Sequence of chain 1.C:
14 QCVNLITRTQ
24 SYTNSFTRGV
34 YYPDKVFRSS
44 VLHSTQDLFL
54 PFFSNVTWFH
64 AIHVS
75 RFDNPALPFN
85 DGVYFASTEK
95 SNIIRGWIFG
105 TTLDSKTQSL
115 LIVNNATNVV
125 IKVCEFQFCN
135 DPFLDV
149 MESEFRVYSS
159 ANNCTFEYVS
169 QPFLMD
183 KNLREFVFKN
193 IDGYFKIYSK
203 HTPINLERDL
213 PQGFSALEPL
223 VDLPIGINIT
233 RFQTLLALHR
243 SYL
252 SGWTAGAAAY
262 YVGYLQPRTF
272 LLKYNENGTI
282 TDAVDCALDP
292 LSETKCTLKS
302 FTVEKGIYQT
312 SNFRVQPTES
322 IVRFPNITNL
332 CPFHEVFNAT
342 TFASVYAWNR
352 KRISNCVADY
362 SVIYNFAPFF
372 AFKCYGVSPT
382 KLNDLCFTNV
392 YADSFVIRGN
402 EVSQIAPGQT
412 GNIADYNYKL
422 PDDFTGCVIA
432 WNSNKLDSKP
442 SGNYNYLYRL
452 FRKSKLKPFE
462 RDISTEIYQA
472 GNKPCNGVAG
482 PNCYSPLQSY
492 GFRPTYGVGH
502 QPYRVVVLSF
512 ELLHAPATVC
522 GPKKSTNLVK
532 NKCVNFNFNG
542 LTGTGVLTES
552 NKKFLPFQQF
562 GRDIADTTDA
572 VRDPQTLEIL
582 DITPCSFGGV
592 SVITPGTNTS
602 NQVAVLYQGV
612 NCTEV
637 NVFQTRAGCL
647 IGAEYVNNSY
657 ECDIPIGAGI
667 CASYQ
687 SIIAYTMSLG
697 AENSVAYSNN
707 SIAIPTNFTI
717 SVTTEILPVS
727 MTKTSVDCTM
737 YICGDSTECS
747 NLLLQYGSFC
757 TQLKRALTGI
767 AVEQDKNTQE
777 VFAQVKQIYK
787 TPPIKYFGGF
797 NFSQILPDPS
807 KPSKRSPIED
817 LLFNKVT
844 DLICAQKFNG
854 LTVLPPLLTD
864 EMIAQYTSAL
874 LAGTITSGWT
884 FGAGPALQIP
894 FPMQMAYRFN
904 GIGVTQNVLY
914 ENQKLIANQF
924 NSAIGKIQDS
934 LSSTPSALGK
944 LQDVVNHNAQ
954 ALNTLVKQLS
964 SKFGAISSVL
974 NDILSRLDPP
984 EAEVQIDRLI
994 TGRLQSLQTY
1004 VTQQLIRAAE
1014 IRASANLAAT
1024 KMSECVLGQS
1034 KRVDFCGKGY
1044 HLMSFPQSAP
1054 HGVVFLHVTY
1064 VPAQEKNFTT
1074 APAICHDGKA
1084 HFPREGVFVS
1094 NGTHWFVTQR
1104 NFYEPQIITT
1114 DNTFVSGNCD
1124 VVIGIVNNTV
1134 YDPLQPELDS

Binding-site contacts:
Ligand atom C2 contacts residue ASN1130 of chain 1.C at 2.5 Å.
Ligand atom O7 contacts residue ASN1130 of chain 1.C at 3.2 Å (h-bond).
Ligand atom C5 contacts residue ASN1130 of chain 1.C at 3.6 Å.
Ligand atom N2 contacts residue ASN1130 of chain 1.C at 2.9 Å (h-bond).
Ligand atom C7 contacts residue ASN1130 of chain 1.C at 3.3 Å.
Ligand atom O5 contacts residue ASN1130 of chain 1.C at 2.3 Å (h-bond).
Ligand atom C1 contacts residue ASN1130 of chain 1.C at 1.4 Å.
Ligand atom C3 contacts residue ASN1130 of chain 1.C at 3.8 Å.
Ligand atom C8 contacts residue ASN1130 of chain 1.C at 4.4 Å.
Ligand atom C4 contacts residue ASN1130 of chain 1.C at 4.2 Å.

A small-molecule ligand and the protein it binds are described below.
Small molecule (SMILES): CC(=O)N[C@H]1[C@H](O[C@H]2[C@H](O)[C@@H](NC(C)=O)CO[C@@H]2CO)O[C@H](CO)[C@@H](O)[C@@H]1O